Binding-site contacts:
Ligand atom CAS contacts residue SER507 of chain 1.C at 3.1 Å.
Ligand atom NAY contacts residue PHE595 of chain 1.C at 4.0 Å.
Ligand atom NAR contacts residue PRO511 of chain 1.C at 3.1 Å.
Ligand atom NAK contacts residue SER507 of chain 1.C at 3.6 Å.
Ligand atom CAL contacts residue ASN763 of chain 1.C at 3.4 Å.
Ligand atom CAG contacts residue PHE508 of chain 1.C at 3.5 Å (hydrophobic).
Ligand atom CAT contacts residue ASP510 of chain 1.C at 3.6 Å.
Ligand atom NAR contacts residue ASP510 of chain 1.C at 4.0 Å.
Ligand atom OAA contacts residue ASN763 of chain 1.C at 2.7 Å (h-bond).
Ligand atom NAK contacts residue ASN763 of chain 1.C at 3.4 Å (h-bond).
Ligand atom CAG contacts residue TYR588 of chain 1.C at 3.0 Å (hydrophobic).
Ligand atom CAH contacts residue PHE508 of chain 1.C at 3.5 Å (hydrophobic).
Ligand atom CAI contacts residue PHE508 of chain 1.C at 4.0 Å (hydrophobic).
Ligand atom CAO contacts residue TYR588 of chain 1.C at 3.3 Å (hydrophobic).
Ligand atom FAF contacts residue PHE508 of chain 1.C at 3.0 Å.
Ligand atom CAI contacts residue ASN763 of chain 1.C at 3.8 Å.
Ligand atom CAQ contacts residue SER507 of chain 1.C at 3.8 Å.
Ligand atom CAX contacts residue PHE595 of chain 1.C at 3.4 Å (hydrophobic).
Ligand atom FAF contacts residue TYR588 of chain 1.C at 3.1 Å.
Ligand atom CAP contacts residue PHE508 of chain 1.C at 3.1 Å (hydrophobic).
Ligand atom CAO contacts residue TRP517 of chain 1.C at 3.8 Å (hydrophobic).
Ligand atom CAJ contacts residue ASN763 of chain 1.C at 3.0 Å.
Ligand atom CAV contacts residue PHE595 of chain 1.C at 3.9 Å (hydrophobic).
Ligand atom CAW contacts residue PHE595 of chain 1.C at 3.7 Å (hydrophobic).
Ligand atom CAO contacts residue PHE508 of chain 1.C at 3.0 Å (hydrophobic).
Ligand atom CAW contacts residue ASP510 of chain 1.C at 3.6 Å.
Ligand atom CAP contacts residue TYR588 of chain 1.C at 3.6 Å (hydrophobic).
Ligand atom CAT contacts residue SER507 of chain 1.C at 3.3 Å.
Ligand atom CAX contacts residue ASP510 of chain 1.C at 3.6 Å.
Ligand atom CL1 contacts residue LEU592 of chain 1.C at 3.5 Å.
Ligand atom FAF contacts residue ILE583 of chain 1.B at 3.0 Å.
Ligand atom CAM contacts residue ASN763 of chain 1.C at 3.4 Å.
Ligand atom CAZ contacts residue PHE595 of chain 1.C at 4.0 Å (hydrophobic).
Ligand atom CAH contacts residue TYR588 of chain 1.C at 3.5 Å (hydrophobic).
Ligand atom CAQ contacts residue PRO511 of chain 1.C at 3.6 Å (hydrophobic).
Ligand atom NAR contacts residue SER507 of chain 1.C at 3.2 Å (h-bond).
Ligand atom CAM contacts residue SER507 of chain 1.C at 3.8 Å.
Ligand atom CAP contacts residue PRO511 of chain 1.C at 3.3 Å (hydrophobic).
Ligand atom CBA contacts residue PHE595 of chain 1.C at 3.5 Å (hydrophobic).
Ligand atom CAQ contacts residue PHE508 of chain 1.C at 3.5 Å (hydrophobic).

Sequence of chain 1.B:
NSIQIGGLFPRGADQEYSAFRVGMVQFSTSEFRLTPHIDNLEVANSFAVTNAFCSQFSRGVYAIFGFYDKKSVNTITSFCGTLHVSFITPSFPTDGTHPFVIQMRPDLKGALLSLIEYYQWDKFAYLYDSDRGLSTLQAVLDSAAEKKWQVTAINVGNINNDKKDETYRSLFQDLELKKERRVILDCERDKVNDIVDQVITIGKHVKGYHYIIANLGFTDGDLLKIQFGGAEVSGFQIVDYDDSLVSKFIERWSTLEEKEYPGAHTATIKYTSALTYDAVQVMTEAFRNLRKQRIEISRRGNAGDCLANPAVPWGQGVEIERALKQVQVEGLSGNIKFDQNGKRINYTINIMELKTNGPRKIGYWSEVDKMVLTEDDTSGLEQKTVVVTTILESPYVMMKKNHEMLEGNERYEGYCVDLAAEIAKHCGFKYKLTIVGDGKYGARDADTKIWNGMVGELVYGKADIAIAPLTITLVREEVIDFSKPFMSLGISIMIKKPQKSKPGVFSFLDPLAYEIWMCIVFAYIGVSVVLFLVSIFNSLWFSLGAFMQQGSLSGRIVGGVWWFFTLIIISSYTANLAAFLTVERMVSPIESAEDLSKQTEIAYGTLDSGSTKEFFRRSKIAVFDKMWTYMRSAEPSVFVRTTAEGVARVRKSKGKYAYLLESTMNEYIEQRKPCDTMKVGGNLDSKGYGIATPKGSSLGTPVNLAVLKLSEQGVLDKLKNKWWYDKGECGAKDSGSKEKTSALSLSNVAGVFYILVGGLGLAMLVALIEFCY

Sequence of chain 1.C:
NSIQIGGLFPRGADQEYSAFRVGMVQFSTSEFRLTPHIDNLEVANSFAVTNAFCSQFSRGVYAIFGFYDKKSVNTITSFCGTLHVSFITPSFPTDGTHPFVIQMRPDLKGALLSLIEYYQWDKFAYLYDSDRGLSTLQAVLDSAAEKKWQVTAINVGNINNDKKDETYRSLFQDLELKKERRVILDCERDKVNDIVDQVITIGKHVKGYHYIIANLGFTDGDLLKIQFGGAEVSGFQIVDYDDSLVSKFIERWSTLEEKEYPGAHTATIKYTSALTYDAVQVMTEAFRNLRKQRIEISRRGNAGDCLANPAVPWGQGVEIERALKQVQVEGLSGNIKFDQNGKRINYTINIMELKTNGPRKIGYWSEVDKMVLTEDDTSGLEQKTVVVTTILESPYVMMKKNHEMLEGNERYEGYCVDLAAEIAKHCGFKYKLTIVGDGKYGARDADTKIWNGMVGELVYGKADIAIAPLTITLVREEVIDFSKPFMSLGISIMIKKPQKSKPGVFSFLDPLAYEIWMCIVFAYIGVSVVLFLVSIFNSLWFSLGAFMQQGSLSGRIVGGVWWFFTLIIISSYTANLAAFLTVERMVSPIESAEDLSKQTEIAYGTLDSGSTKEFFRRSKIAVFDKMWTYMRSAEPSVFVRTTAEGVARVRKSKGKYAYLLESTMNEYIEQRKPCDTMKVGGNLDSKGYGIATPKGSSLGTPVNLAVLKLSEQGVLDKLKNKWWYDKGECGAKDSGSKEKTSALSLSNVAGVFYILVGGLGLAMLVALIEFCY

This protein binds this small molecule.
Small molecule (SMILES): CCN(CC)Cc1cccc(CCc2nc3ccc(F)cc3c(=O)n2-c2ccccc2Cl)n1